The small molecule below binds the protein below.
Small molecule (SMILES): Cc1ccncc1NC(=O)[C@@H]1CCOc2ccc(Cl)cc21

Sequence of chain 1.B:
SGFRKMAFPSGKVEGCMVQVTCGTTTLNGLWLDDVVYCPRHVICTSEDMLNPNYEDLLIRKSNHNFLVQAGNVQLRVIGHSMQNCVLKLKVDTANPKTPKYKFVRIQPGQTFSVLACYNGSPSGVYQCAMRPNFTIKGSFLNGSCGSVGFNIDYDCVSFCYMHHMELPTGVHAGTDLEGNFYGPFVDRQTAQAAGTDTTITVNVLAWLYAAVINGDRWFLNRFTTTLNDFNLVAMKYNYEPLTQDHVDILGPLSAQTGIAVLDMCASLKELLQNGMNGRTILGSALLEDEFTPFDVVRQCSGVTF

Binding-site contacts:
Ligand atom CL contacts residue HIS164 of chain 1.B at 3.6 Å.
Ligand atom O1 contacts residue GLN189 of chain 1.B at 3.4 Å (h-bond).
Ligand atom C3 contacts residue HIS163 of chain 1.B at 3.7 Å.
Ligand atom C11 contacts residue ARG188 of chain 1.B at 4.0 Å.
Ligand atom N1 contacts residue CYS145 of chain 1.B at 3.9 Å.
Ligand atom CL contacts residue MET165 of chain 1.B at 3.7 Å.
Ligand atom N1 contacts residue ASN142 of chain 1.B at 4.1 Å.
Ligand atom C2 contacts residue LEU141 of chain 1.B at 3.6 Å (hydrophobic).
Ligand atom CL contacts residue HIS41 of chain 1.B at 3.3 Å.
Ligand atom C12 contacts residue MET165 of chain 1.B at 4.0 Å (hydrophobic).
Ligand atom C13 contacts residue MET165 of chain 1.B at 3.5 Å (hydrophobic).
Ligand atom C2 contacts residue ASN142 of chain 1.B at 3.9 Å.
Ligand atom C2 contacts residue GLU166 of chain 1.B at 3.8 Å.
Ligand atom O contacts residue MET165 of chain 1.B at 3.5 Å.
Ligand atom N contacts residue PHE140 of chain 1.B at 3.9 Å.
Ligand atom C4 contacts residue HIS163 of chain 1.B at 3.3 Å.
Ligand atom N contacts residue SER144 of chain 1.B at 3.7 Å.
Ligand atom C2 contacts residue PHE140 of chain 1.B at 3.7 Å (hydrophobic).
Ligand atom C4 contacts residue CYS145 of chain 1.B at 3.7 Å (hydrophobic).
Ligand atom C14 contacts residue HIS41 of chain 1.B at 4.0 Å.
Ligand atom C12 contacts residue MET49 of chain 1.B at 3.4 Å (hydrophobic).
Ligand atom C contacts residue ASN142 of chain 1.B at 3.7 Å.
Ligand atom C4 contacts residue MET165 of chain 1.B at 4.0 Å (hydrophobic).
Ligand atom CL contacts residue ASP187 of chain 1.B at 3.5 Å.
Ligand atom C11 contacts residue GLN189 of chain 1.B at 4.0 Å.
Ligand atom C3 contacts residue PHE140 of chain 1.B at 3.3 Å (hydrophobic).
Ligand atom N contacts residue GLU166 of chain 1.B at 3.9 Å.
Ligand atom C3 contacts residue GLU166 of chain 1.B at 3.7 Å.
Ligand atom O contacts residue GLU166 of chain 1.B at 3.2 Å (salt-bridge).
Ligand atom C3 contacts residue LEU141 of chain 1.B at 3.7 Å (hydrophobic).
Ligand atom C12 contacts residue ARG188 of chain 1.B at 3.8 Å.
Ligand atom C1 contacts residue ASN142 of chain 1.B at 4.0 Å.
Ligand atom C13 contacts residue HIS164 of chain 1.B at 4.0 Å.
Ligand atom C14 contacts residue MET165 of chain 1.B at 3.6 Å (hydrophobic).
Ligand atom C11 contacts residue MET49 of chain 1.B at 3.7 Å (hydrophobic).
Ligand atom C3 contacts residue SER144 of chain 1.B at 4.0 Å.
Ligand atom C14 contacts residue HIS164 of chain 1.B at 3.4 Å.
Ligand atom C13 contacts residue MET49 of chain 1.B at 3.7 Å (hydrophobic).
Ligand atom N contacts residue HIS163 of chain 1.B at 2.6 Å (h-bond).
Ligand atom C4 contacts residue GLU166 of chain 1.B at 4.0 Å.